Binding-site contacts:
Ligand atom C19 contacts residue PHE290 of chain 1.E at 3.1 Å (hydrophobic).
Ligand atom C20 contacts residue ASP451 of chain 1.E at 3.5 Å.
Ligand atom C18 contacts residue PHE290 of chain 1.E at 3.3 Å (hydrophobic).
Ligand atom C27 contacts residue PHE164 of chain 1.E at 3.6 Å (hydrophobic).
Ligand atom O35 contacts residue CYS297 of chain 1.E at 3.3 Å (h-bond).
Ligand atom O6 contacts residue ASP451 of chain 1.E at 2.9 Å (salt-bridge).
Ligand atom O24 contacts residue PHE453 of chain 1.E at 3.7 Å.
Ligand atom C26 contacts residue PHE453 of chain 1.E at 3.8 Å (hydrophobic).
Ligand atom C20 contacts residue PHE453 of chain 1.E at 3.6 Å (hydrophobic).
Ligand atom C30 contacts residue TRP171 of chain 1.E at 3.3 Å (hydrophobic).
Ligand atom C32 contacts residue CYS296 of chain 1.E at 3.5 Å (hydrophobic).
Ligand atom O1 contacts residue PHE290 of chain 1.E at 3.5 Å.
Ligand atom C21 contacts residue PHE164 of chain 1.E at 3.7 Å (hydrophobic).
Ligand atom C6 contacts residue PHE453 of chain 1.E at 3.5 Å (hydrophobic).
Ligand atom C30 contacts residue MET168 of chain 1.E at 3.2 Å (hydrophobic).
Ligand atom O2 contacts residue PHE286 of chain 1.E at 3.4 Å.
Ligand atom O34 contacts residue CYS296 of chain 1.E at 3.7 Å.
Ligand atom O24 contacts residue LEU167 of chain 1.E at 3.6 Å.
Ligand atom O5 contacts residue ASP451 of chain 1.E at 3.4 Å (salt-bridge).
Ligand atom C19 contacts residue ASP451 of chain 1.E at 3.3 Å.
Ligand atom C29 contacts residue TRP171 of chain 1.E at 3.3 Å (hydrophobic).
Ligand atom O35 contacts residue PHE164 of chain 1.E at 3.8 Å.
Ligand atom O35 contacts residue CYS295 of chain 1.E at 3.3 Å.
Ligand atom O6 contacts residue PHE453 of chain 1.E at 2.7 Å (h-bond).
Ligand atom O2 contacts residue PHE290 of chain 1.E at 3.5 Å.
Ligand atom O34 contacts residue THR238 of chain 1.E at 3.1 Å.
Ligand atom C25 contacts residue LEU167 of chain 1.E at 3.6 Å (hydrophobic).
Ligand atom C2 contacts residue PHE286 of chain 1.E at 3.7 Å (hydrophobic).
Ligand atom O24 contacts residue MET118 of chain 1.E at 3.6 Å.
Ligand atom C21 contacts residue PHE453 of chain 1.E at 3.2 Å (hydrophobic).
Ligand atom C23 contacts residue MET118 of chain 1.E at 3.6 Å (hydrophobic).
Ligand atom C20 contacts residue CYS295 of chain 1.E at 3.7 Å (hydrophobic).
Ligand atom C1 contacts residue VAL114 of chain 1.E at 3.8 Å (hydrophobic).
Ligand atom C25 contacts residue TRP171 of chain 1.E at 3.9 Å (hydrophobic).
Ligand atom C23 contacts residue PHE453 of chain 1.E at 3.6 Å (hydrophobic).
Ligand atom C20 contacts residue PHE290 of chain 1.E at 3.6 Å (hydrophobic).
Ligand atom C27 contacts residue PHE453 of chain 1.E at 3.5 Å (hydrophobic).
Ligand atom O1 contacts residue PHE286 of chain 1.E at 3.5 Å.
Ligand atom O6 contacts residue VAL452 of chain 1.E at 3.3 Å.
Ligand atom C22 contacts residue PHE453 of chain 1.E at 3.3 Å (hydrophobic).

Sequence of chain 1.E:
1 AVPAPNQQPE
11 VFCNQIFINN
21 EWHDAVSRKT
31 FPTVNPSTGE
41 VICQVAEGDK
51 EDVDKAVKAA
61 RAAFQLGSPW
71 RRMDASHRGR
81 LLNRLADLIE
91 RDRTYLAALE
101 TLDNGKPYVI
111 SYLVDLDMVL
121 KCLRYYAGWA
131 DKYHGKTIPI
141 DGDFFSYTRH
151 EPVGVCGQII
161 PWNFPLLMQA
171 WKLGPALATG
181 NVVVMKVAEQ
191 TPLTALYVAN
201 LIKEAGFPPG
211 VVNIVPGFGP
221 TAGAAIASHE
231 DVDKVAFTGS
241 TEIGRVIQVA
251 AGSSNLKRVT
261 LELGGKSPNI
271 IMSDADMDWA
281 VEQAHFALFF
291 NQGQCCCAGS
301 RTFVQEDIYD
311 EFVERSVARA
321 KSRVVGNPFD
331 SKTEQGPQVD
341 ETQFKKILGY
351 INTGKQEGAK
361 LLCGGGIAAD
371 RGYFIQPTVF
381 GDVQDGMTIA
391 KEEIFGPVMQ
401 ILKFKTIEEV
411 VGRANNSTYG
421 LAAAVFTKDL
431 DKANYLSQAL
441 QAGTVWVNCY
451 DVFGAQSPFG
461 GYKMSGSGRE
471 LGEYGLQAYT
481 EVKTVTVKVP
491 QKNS

This protein binds this small molecule.
Small molecule (SMILES): O=c1c(-c2ccc(O)cc2)coc2cc(O[C@@H]3O[C@H](CO)[C@@H](O)[C@H](O)[C@H]3O)ccc12